A protein and the small-molecule ligand that binds it are described below.
Small molecule (SMILES): CC[C@H](C)[C@H](NC(=O)[C@H](CCCNC(N)=[NH2+])NC(=O)[C@H](CCC(=O)O)NC(=O)[C@H](CCC(=O)O)NC(=O)[C@H](C)N)C(=O)N[C@H](C(=O)N[C@H](C(=O)N[C@@H](CC(C)C)C(=O)N[C@H](C=O)COP(=O)(O)O)C(C)C)[C@@H](C)CC

Binding-site contacts:
Ligand atom CG1 contacts residue TYR7 of chain 1.C at 3.9 Å (hydrophobic).
Ligand atom O contacts residue HIS21 of chain 1.C at 2.8 Å (h-bond).
Ligand atom NH2 contacts residue ILE20 of chain 1.C at 3.7 Å.
Ligand atom O contacts residue ILE20 of chain 1.C at 3.8 Å.
Ligand atom NE contacts residue ILE20 of chain 1.C at 3.9 Å.
Ligand atom CG1 contacts residue HIS21 of chain 1.C at 3.8 Å.
Ligand atom NH1 contacts residue ILE20 of chain 1.C at 3.8 Å.
Ligand atom NH2 contacts residue GLU19 of chain 1.C at 3.1 Å (salt-bridge).
Ligand atom NE contacts residue GLU19 of chain 1.C at 3.5 Å (salt-bridge).
Ligand atom O contacts residue HIS21 of chain 1.C at 3.9 Å.
Ligand atom CZ contacts residue ILE20 of chain 1.C at 3.5 Å (hydrophobic).
Ligand atom C contacts residue HIS21 of chain 1.C at 3.5 Å.
Ligand atom CZ contacts residue GLU19 of chain 1.C at 3.6 Å.
Ligand atom O contacts residue ALY32 of chain 1.C at 3.4 Å (h-bond).
Ligand atom NH2 contacts residue SER18 of chain 1.C at 3.9 Å.
Ligand atom CA contacts residue LYS23 of chain 1.C at 3.7 Å.
Ligand atom CB contacts residue PHE22 of chain 1.C at 3.8 Å (hydrophobic).
Ligand atom CD1 contacts residue PHE22 of chain 1.C at 3.7 Å (hydrophobic).
Ligand atom O contacts residue PHE22 of chain 1.C at 3.2 Å.
Ligand atom O contacts residue TYR7 of chain 1.C at 3.7 Å.
Ligand atom C contacts residue LYS23 of chain 1.C at 3.9 Å.
Ligand atom CB contacts residue TYR7 of chain 1.C at 3.2 Å (hydrophobic).
Ligand atom C contacts residue LYS23 of chain 1.C at 3.8 Å.
Ligand atom CA contacts residue LYS23 of chain 1.C at 3.8 Å.
Ligand atom O contacts residue LYS23 of chain 1.C at 2.8 Å (salt-bridge).
Ligand atom CD1 contacts residue SER36 of chain 1.C at 3.9 Å.
Ligand atom CD1 contacts residue VAL24 of chain 1.C at 3.6 Å (hydrophobic).
Ligand atom CA contacts residue HIS21 of chain 1.C at 3.3 Å.
Ligand atom N contacts residue LYS23 of chain 1.C at 2.9 Å (salt-bridge).
Ligand atom CD1 contacts residue ARG40 of chain 1.C at 2.9 Å.
Ligand atom O contacts residue LYS23 of chain 1.C at 3.9 Å.
Ligand atom N contacts residue HIS21 of chain 1.C at 2.9 Å (h-bond).
Ligand atom CB contacts residue LYS23 of chain 1.C at 3.8 Å.
Ligand atom CD1 contacts residue LEU33 of chain 1.C at 3.6 Å (hydrophobic).
Ligand atom CG2 contacts residue LYS23 of chain 1.C at 3.9 Å.
Ligand atom CD1 contacts residue PHE22 of chain 1.C at 3.9 Å (hydrophobic).
Ligand atom CD1 contacts residue ALY32 of chain 1.C at 3.9 Å.
Ligand atom CA contacts residue TYR7 of chain 1.C at 3.5 Å (hydrophobic).
Ligand atom CG1 contacts residue ARG40 of chain 1.C at 3.8 Å.
Ligand atom CD1 contacts residue ILE20 of chain 1.C at 3.6 Å (hydrophobic).

Sequence of chain 1.C:
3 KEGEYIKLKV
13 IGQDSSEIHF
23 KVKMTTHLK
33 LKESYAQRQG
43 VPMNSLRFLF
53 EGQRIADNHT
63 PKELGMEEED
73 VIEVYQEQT